Sequence of chain 1.Z:
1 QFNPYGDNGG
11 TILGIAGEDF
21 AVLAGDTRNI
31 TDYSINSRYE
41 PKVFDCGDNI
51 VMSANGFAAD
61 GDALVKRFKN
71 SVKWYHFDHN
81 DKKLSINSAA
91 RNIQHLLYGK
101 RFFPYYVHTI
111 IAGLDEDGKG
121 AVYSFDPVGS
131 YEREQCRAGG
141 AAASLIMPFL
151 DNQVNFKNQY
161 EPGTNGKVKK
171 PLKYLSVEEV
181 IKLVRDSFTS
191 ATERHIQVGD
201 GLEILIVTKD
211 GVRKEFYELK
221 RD

Sequence of chain 1.Y:
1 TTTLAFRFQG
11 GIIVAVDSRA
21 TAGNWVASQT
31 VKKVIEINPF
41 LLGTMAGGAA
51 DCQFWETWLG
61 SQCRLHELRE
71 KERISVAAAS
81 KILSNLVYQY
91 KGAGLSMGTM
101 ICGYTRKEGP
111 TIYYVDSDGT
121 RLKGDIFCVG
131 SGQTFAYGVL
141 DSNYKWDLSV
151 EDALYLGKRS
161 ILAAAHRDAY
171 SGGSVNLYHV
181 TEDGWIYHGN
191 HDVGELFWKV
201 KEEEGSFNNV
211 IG

The small molecule below binds the protein below.
Small molecule (SMILES): CC(C)C[C@H](NC(=O)[C@@H](Cc1ccccc1)N=[N+]=[N-])C(=O)N[C@H](C(=O)N[C@H](CCS(C)(=O)=O)Cc1ccc(CN)cc1)[C@@H](C)O

Binding-site contacts:
Ligand atom C54 contacts residue ASP126 of chain 1.Z at 3.9 Å.
Ligand atom O39 contacts residue ALA49 of chain 1.Y at 3.1 Å (h-bond).
Ligand atom O31 contacts residue ALA20 of chain 1.Y at 3.5 Å.
Ligand atom C21 contacts residue VAL31 of chain 1.Y at 3.5 Å (hydrophobic).
Ligand atom C41 contacts residue ASP126 of chain 1.Z at 3.9 Å.
Ligand atom C40 contacts residue ALA49 of chain 1.Y at 3.8 Å (hydrophobic).
Ligand atom N8 contacts residue ASP126 of chain 1.Z at 3.6 Å (salt-bridge).
Ligand atom N22 contacts residue GLN53 of chain 1.Y at 3.7 Å.
Ligand atom C20 contacts residue VAL31 of chain 1.Y at 3.6 Å (hydrophobic).
Ligand atom C16 contacts residue THR1 of chain 1.Y at 2.9 Å.
Ligand atom O33 contacts residue THR21 of chain 1.Y at 3.0 Å (h-bond).
Ligand atom N22 contacts residue ALA49 of chain 1.Y at 3.9 Å.
Ligand atom N14 contacts residue GLY47 of chain 1.Y at 2.9 Å (h-bond).
Ligand atom O30 contacts residue THR1 of chain 1.Y at 3.0 Å.
Ligand atom N14 contacts residue THR1 of chain 1.Y at 3.7 Å.
Ligand atom C13 contacts residue GLY47 of chain 1.Y at 3.6 Å.
Ligand atom C10 contacts residue ALA49 of chain 1.Y at 3.9 Å (hydrophobic).
Ligand atom C15 contacts residue THR1 of chain 1.Y at 2.4 Å.
Ligand atom C26 contacts residue GLY47 of chain 1.Y at 3.6 Å.
Ligand atom C23 contacts residue ALA49 of chain 1.Y at 3.4 Å (hydrophobic).
Ligand atom C20 contacts residue ALA49 of chain 1.Y at 3.6 Å (hydrophobic).
Ligand atom C32 contacts residue GLY47 of chain 1.Y at 3.7 Å.
Ligand atom C17 contacts residue LYS33 of chain 1.Y at 3.8 Å.
Ligand atom C24 contacts residue ALA49 of chain 1.Y at 3.9 Å (hydrophobic).
Ligand atom C23 contacts residue VAL31 of chain 1.Y at 3.4 Å (hydrophobic).
Ligand atom O31 contacts residue THR21 of chain 1.Y at 3.0 Å (h-bond).
Ligand atom N22 contacts residue SER130 of chain 1.Z at 3.6 Å (h-bond).
Ligand atom N11 contacts residue THR21 of chain 1.Y at 3.1 Å (h-bond).
Ligand atom C18 contacts residue MET45 of chain 1.Y at 3.6 Å (hydrophobic).
Ligand atom C25 contacts residue THR1 of chain 1.Y at 1.4 Å.
Ligand atom C9 contacts residue THR21 of chain 1.Y at 3.7 Å.
Ligand atom C19 contacts residue MET45 of chain 1.Y at 3.6 Å (hydrophobic).
Ligand atom C12 contacts residue GLY47 of chain 1.Y at 3.4 Å.
Ligand atom C43 contacts residue ALA27 of chain 1.Y at 3.3 Å (hydrophobic).
Ligand atom N22 contacts residue VAL31 of chain 1.Y at 3.2 Å.
Ligand atom C26 contacts residue THR1 of chain 1.Y at 2.5 Å.
Ligand atom C21 contacts residue ALA49 of chain 1.Y at 3.8 Å (hydrophobic).
Ligand atom S27 contacts residue THR1 of chain 1.Y at 3.5 Å (h-bond).
Ligand atom C16 contacts residue LYS33 of chain 1.Y at 3.7 Å.
Ligand atom O30 contacts residue SER131 of chain 1.Y at 2.9 Å (h-bond).